The small molecule below binds the protein below.
Small molecule (SMILES): OC[C@H]1O[C@H](O[C@H]2[C@H](O)[C@@H](O)[C@@H](O)O[C@@H]2CO)[C@H](O)[C@@H](O)[C@@H]1O

Binding-site contacts:
Ligand atom C4 contacts residue TRP333 of chain 1.B at 3.5 Å (hydrophobic).
Ligand atom O3 contacts residue TRP333 of chain 1.B at 3.9 Å.
Ligand atom C1 contacts residue TYR148 of chain 1.B at 3.6 Å (hydrophobic).
Ligand atom O6 contacts residue GLU146 of chain 1.B at 2.8 Å (salt-bridge).
Ligand atom C6 contacts residue GLU146 of chain 1.B at 3.3 Å.
Ligand atom C6 contacts residue ARG337 of chain 1.B at 3.9 Å.
Ligand atom C6 contacts residue PRO147 of chain 1.B at 4.0 Å (hydrophobic).
Ligand atom C3 contacts residue TRP62 of chain 1.B at 3.6 Å (hydrophobic).
Ligand atom C3 contacts residue ARG66 of chain 1.B at 3.7 Å.
Ligand atom O3 contacts residue ASP65 of chain 1.B at 2.9 Å (salt-bridge).
Ligand atom O2 contacts residue LYS15 of chain 1.B at 3.0 Å (salt-bridge).
Ligand atom C1 contacts residue LYS15 of chain 1.B at 3.8 Å.
Ligand atom O6 contacts residue PRO147 of chain 1.B at 3.4 Å.
Ligand atom O4 contacts residue ARG66 of chain 1.B at 2.7 Å (salt-bridge).
Ligand atom C2 contacts residue TRP333 of chain 1.B at 3.8 Å (hydrophobic).
Ligand atom O4 contacts residue TRP333 of chain 1.B at 3.9 Å.
Ligand atom O1 contacts residue LYS15 of chain 1.B at 3.0 Å (salt-bridge).
Ligand atom C6 contacts residue TRP333 of chain 1.B at 3.7 Å (hydrophobic).
Ligand atom C2 contacts residue GLU111 of chain 1.B at 3.7 Å.
Ligand atom O2 contacts residue GLU111 of chain 1.B at 3.0 Å (salt-bridge).
Ligand atom O3 contacts residue TRP62 of chain 1.B at 3.3 Å (h-bond).
Ligand atom O5 contacts residue TYR148 of chain 1.B at 3.4 Å.
Ligand atom O5 contacts residue TRP333 of chain 1.B at 3.9 Å.
Ligand atom O2 contacts residue ASP65 of chain 1.B at 2.6 Å (salt-bridge).
Ligand atom O1 contacts residue ASN12 of chain 1.B at 3.9 Å.
Ligand atom C2 contacts residue LYS15 of chain 1.B at 4.0 Å.
Ligand atom C3 contacts residue TRP333 of chain 1.B at 4.0 Å (hydrophobic).
Ligand atom O1 contacts residue ASP14 of chain 1.B at 3.2 Å (salt-bridge).
Ligand atom C3 contacts residue ASP65 of chain 1.B at 3.8 Å.
Ligand atom O6 contacts residue PHE149 of chain 1.B at 3.9 Å.
Ligand atom C2 contacts residue ASP65 of chain 1.B at 3.3 Å.
Ligand atom O2 contacts residue ALA63 of chain 1.B at 3.2 Å.
Ligand atom O3 contacts residue ARG66 of chain 1.B at 2.9 Å (salt-bridge).
Ligand atom O6 contacts residue TYR148 of chain 1.B at 3.2 Å.
Ligand atom O2 contacts residue TRP62 of chain 1.B at 3.5 Å (h-bond).
Ligand atom C1 contacts residue TRP223 of chain 1.B at 3.9 Å (hydrophobic).
Ligand atom C4 contacts residue ARG66 of chain 1.B at 3.6 Å.
Ligand atom O2 contacts residue MET323 of chain 1.B at 3.6 Å.
Ligand atom C1 contacts residue ASP14 of chain 1.B at 3.9 Å.
Ligand atom O3 contacts residue ALA63 of chain 1.B at 3.2 Å.

Sequence of chain 1.B:
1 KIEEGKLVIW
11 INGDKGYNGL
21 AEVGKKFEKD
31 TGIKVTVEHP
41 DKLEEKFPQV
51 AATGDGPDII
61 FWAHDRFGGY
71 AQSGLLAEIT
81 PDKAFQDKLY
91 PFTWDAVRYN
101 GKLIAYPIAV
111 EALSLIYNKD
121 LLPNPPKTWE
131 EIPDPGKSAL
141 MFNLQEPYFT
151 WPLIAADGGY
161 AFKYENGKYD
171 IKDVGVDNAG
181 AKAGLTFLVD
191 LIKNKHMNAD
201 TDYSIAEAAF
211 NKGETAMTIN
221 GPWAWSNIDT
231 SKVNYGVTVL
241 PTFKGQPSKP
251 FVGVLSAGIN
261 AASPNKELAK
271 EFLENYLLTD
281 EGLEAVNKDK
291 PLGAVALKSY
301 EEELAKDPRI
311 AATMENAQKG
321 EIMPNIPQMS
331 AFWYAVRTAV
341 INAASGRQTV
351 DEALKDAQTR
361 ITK